Binding-site contacts:
Ligand atom C4 contacts residue TRP287 of chain 1.D at 3.4 Å (hydrophobic).
Ligand atom C5 contacts residue TRP287 of chain 1.D at 3.9 Å (hydrophobic).
Ligand atom O2 contacts residue ASN55 of chain 1.D at 3.5 Å (h-bond).
Ligand atom O2 contacts residue THR52 of chain 1.D at 4.4 Å.
Ligand atom C6 contacts residue TRP287 of chain 1.D at 3.8 Å (hydrophobic).
Ligand atom C3 contacts residue ASN254 of chain 1.P at 4.1 Å.
Ligand atom O1 contacts residue TRP287 of chain 1.D at 3.0 Å (h-bond).
Ligand atom O3 contacts residue TRP287 of chain 1.D at 3.8 Å.
Ligand atom C3 contacts residue TRP287 of chain 1.D at 4.3 Å (hydrophobic).
Ligand atom O5 contacts residue TRP287 of chain 1.D at 3.3 Å.
Ligand atom C1 contacts residue TRP287 of chain 1.D at 3.8 Å (hydrophobic).
Ligand atom C2 contacts residue TRP287 of chain 1.D at 3.8 Å (hydrophobic).
Ligand atom O2 contacts residue SER256 of chain 1.P at 4.0 Å.
Ligand atom O4 contacts residue TRP287 of chain 1.D at 2.1 Å.
Ligand atom O3 contacts residue ASN254 of chain 1.P at 3.8 Å.
Ligand atom O2 contacts residue ASN254 of chain 1.P at 4.0 Å.
Ligand atom O3 contacts residue ALA257 of chain 1.P at 4.5 Å.

Sequence of chain 1.P:
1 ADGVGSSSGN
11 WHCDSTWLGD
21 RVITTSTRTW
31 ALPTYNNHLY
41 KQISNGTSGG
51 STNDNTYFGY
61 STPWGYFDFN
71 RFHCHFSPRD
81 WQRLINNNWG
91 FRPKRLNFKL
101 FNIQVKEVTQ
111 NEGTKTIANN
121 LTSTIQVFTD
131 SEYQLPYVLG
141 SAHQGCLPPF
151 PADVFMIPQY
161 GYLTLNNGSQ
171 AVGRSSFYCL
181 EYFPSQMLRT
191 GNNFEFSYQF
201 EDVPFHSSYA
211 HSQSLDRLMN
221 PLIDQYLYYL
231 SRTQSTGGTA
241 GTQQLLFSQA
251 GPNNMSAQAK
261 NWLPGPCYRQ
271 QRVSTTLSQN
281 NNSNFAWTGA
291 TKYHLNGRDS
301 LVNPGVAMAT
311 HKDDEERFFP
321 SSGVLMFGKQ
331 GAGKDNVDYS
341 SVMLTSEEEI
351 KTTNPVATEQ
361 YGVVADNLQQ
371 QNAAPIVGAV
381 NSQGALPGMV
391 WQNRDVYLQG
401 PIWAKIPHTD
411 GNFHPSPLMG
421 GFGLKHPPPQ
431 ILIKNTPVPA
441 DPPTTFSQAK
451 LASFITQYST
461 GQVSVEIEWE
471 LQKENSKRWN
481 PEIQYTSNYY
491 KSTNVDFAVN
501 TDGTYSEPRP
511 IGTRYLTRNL

The protein below binds the small molecule below.
Small molecule (SMILES): OC[C@H]1O[C@@H](O)[C@H](O)[C@@H](O)[C@H]1O

Sequence of chain 1.D:
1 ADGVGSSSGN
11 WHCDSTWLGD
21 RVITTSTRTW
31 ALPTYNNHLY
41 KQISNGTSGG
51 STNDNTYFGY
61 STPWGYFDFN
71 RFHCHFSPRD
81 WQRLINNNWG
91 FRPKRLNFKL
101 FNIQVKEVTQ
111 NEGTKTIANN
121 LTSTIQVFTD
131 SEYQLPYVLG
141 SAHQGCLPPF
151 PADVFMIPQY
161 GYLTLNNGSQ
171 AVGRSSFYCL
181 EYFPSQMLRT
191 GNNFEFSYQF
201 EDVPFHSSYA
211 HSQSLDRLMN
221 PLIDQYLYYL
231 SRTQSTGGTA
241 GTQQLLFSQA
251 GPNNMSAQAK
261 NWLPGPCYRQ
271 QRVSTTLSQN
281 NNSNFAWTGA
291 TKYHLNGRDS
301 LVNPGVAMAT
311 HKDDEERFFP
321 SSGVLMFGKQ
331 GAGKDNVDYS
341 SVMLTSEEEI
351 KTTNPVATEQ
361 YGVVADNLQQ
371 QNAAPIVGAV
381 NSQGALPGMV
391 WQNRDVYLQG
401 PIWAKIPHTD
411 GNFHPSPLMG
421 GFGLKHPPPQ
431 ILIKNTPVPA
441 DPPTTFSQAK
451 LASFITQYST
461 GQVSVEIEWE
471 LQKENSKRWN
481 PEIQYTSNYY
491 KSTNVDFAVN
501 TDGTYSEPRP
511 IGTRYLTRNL